A protein and the small-molecule ligand that binds it are described below.
Small molecule (SMILES): O[C@@H]1[C@@H](O)[C@H](O[C@@H]2COC[C@H](O)[C@H]2O)OC[C@H]1O

Sequence of chain 1.A:
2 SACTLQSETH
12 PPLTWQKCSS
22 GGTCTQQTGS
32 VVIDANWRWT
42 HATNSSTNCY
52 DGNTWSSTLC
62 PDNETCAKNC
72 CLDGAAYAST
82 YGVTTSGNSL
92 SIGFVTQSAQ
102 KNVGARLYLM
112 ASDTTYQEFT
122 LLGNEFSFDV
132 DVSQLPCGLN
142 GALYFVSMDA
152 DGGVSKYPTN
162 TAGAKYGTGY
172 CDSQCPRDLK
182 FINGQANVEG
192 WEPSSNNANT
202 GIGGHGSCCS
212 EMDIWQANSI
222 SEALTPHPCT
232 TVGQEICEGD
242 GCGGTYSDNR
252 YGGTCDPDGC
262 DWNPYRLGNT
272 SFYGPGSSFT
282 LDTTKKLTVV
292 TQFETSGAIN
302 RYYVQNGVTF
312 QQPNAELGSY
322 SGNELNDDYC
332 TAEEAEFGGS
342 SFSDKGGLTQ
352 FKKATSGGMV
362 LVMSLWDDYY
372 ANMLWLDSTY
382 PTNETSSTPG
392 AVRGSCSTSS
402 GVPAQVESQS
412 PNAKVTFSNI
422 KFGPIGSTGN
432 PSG

Binding-site contacts:
Ligand atom C3 contacts residue TRP367 of chain 1.A at 3.6 Å (hydrophobic).
Ligand atom C5 contacts residue ASP214 of chain 1.A at 3.3 Å.
Ligand atom C4 contacts residue XYP1 of chain 1.G at 3.0 Å.
Ligand atom O2 contacts residue SER365 of chain 1.A at 3.1 Å (h-bond).
Ligand atom O3 contacts residue TRP38 of chain 1.A at 3.9 Å.
Ligand atom O4 contacts residue GLN175 of chain 1.A at 2.9 Å (h-bond).
Ligand atom C5 contacts residue GLN217 of chain 1.A at 4.0 Å.
Ligand atom O5 contacts residue GLN217 of chain 1.A at 3.6 Å.
Ligand atom O4 contacts residue SER174 of chain 1.A at 3.2 Å (h-bond).
Ligand atom O2 contacts residue ASP173 of chain 1.A at 3.9 Å.
Ligand atom C3 contacts residue ASP173 of chain 1.A at 3.5 Å.
Ligand atom O3 contacts residue GLU212 of chain 1.A at 4.0 Å.
Ligand atom O4 contacts residue GLU212 of chain 1.A at 2.8 Å (salt-bridge).
Ligand atom O3 contacts residue ASP173 of chain 1.A at 2.7 Å (salt-bridge).
Ligand atom O4 contacts residue XYP1 of chain 1.B at 3.8 Å.
Ligand atom C2 contacts residue TYR145 of chain 1.A at 3.3 Å (hydrophobic).
Ligand atom C4 contacts residue GLU212 of chain 1.A at 3.4 Å.
Ligand atom C4 contacts residue ARG107 of chain 1.A at 4.0 Å.
Ligand atom C4 contacts residue GLN175 of chain 1.A at 3.4 Å.
Ligand atom C3 contacts residue ARG107 of chain 1.A at 3.9 Å.
Ligand atom C3 contacts residue GLN175 of chain 1.A at 3.9 Å.
Ligand atom C5 contacts residue TRP367 of chain 1.A at 3.6 Å (hydrophobic).
Ligand atom O4 contacts residue HIS228 of chain 1.A at 3.8 Å.
Ligand atom O4 contacts residue XYP1 of chain 1.G at 3.4 Å (h-bond).
Ligand atom O2 contacts residue TYR145 of chain 1.A at 2.6 Å (h-bond).
Ligand atom O4 contacts residue TRP367 of chain 1.A at 3.5 Å.
Ligand atom C1 contacts residue TYR145 of chain 1.A at 3.9 Å (hydrophobic).
Ligand atom C3 contacts residue GLU212 of chain 1.A at 3.2 Å.
Ligand atom C1 contacts residue GLN217 of chain 1.A at 3.6 Å.
Ligand atom C1 contacts residue XYP1 of chain 1.G at 4.0 Å.
Ligand atom O5 contacts residue TRP376 of chain 1.A at 4.0 Å.
Ligand atom C5 contacts residue GLU212 of chain 1.A at 3.3 Å.
Ligand atom C5 contacts residue XYP1 of chain 1.G at 2.5 Å.
Ligand atom C4 contacts residue TRP367 of chain 1.A at 3.9 Å (hydrophobic).
Ligand atom C1 contacts residue TRP367 of chain 1.A at 3.2 Å (hydrophobic).
Ligand atom O2 contacts residue TRP367 of chain 1.A at 3.6 Å.
Ligand atom O3 contacts residue ARG107 of chain 1.A at 3.2 Å (salt-bridge).
Ligand atom C2 contacts residue ARG107 of chain 1.A at 3.9 Å.
Ligand atom O3 contacts residue GLN175 of chain 1.A at 2.9 Å.
Ligand atom O5 contacts residue XYP1 of chain 1.G at 2.6 Å (h-bond).